Sequence of chain 1.B:
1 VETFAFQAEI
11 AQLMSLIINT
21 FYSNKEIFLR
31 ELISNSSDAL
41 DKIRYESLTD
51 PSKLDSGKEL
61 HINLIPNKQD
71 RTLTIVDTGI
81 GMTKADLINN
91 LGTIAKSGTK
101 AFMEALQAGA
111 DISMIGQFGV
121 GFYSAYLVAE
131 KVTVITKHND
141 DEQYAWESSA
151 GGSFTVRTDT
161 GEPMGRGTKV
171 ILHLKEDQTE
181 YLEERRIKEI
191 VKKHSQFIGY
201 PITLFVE

Binding-site contacts:
Ligand atom O18 contacts residue VAL120 of chain 1.B at 3.4 Å.
Ligand atom N4 contacts residue ALA39 of chain 1.B at 3.4 Å.
Ligand atom C24 contacts residue ASP38 of chain 1.B at 3.6 Å.
Ligand atom O18 contacts residue PHE122 of chain 1.B at 3.5 Å.
Ligand atom C25 contacts residue ASP38 of chain 1.B at 3.9 Å.
Ligand atom O12 contacts residue ALA39 of chain 1.B at 3.3 Å.
Ligand atom C9 contacts residue ILE80 of chain 1.B at 3.8 Å (hydrophobic).
Ligand atom O19 contacts residue GLY121 of chain 1.B at 3.1 Å (h-bond).
Ligand atom O18 contacts residue GLY119 of chain 1.B at 3.4 Å (h-bond).
Ligand atom C16 contacts residue GLY119 of chain 1.B at 3.4 Å.
Ligand atom C17 contacts residue GLY119 of chain 1.B at 3.1 Å.
Ligand atom C9 contacts residue GLY81 of chain 1.B at 3.5 Å.
Ligand atom N10 contacts residue GLY81 of chain 1.B at 3.7 Å.
Ligand atom C17 contacts residue VAL120 of chain 1.B at 3.6 Å (hydrophobic).
Ligand atom O19 contacts residue PHE122 of chain 1.B at 2.8 Å (h-bond).
Ligand atom O12 contacts residue LYS42 of chain 1.B at 3.5 Å.
Ligand atom C15 contacts residue GLY119 of chain 1.B at 3.7 Å.
Ligand atom C20 contacts residue ASN35 of chain 1.B at 3.9 Å.
Ligand atom O19 contacts residue GLY119 of chain 1.B at 3.4 Å (h-bond).
Ligand atom C6 contacts residue MET82 of chain 1.B at 3.6 Å (hydrophobic).
Ligand atom O12 contacts residue ILE80 of chain 1.B at 3.2 Å.
Ligand atom O18 contacts residue TYR123 of chain 1.B at 3.7 Å.
Ligand atom O19 contacts residue VAL120 of chain 1.B at 3.3 Å.
Ligand atom C14 contacts residue ASN90 of chain 1.B at 3.2 Å.
Ligand atom N8 contacts residue SER36 of chain 1.B at 3.8 Å.
Ligand atom C14 contacts residue GLY119 of chain 1.B at 3.5 Å.
Ligand atom C1 contacts residue MET82 of chain 1.B at 3.7 Å (hydrophobic).
Ligand atom C17 contacts residue PHE122 of chain 1.B at 3.5 Å (hydrophobic).
Ligand atom C9 contacts residue ALA39 of chain 1.B at 3.8 Å (hydrophobic).
Ligand atom N4 contacts residue THR168 of chain 1.B at 3.6 Å (h-bond).
Ligand atom O13 contacts residue LYS42 of chain 1.B at 3.2 Å (salt-bridge).
Ligand atom C23 contacts residue ASN35 of chain 1.B at 3.6 Å.
Ligand atom O19 contacts residue ASN35 of chain 1.B at 3.4 Å (h-bond).
Ligand atom C25 contacts residue ALA39 of chain 1.B at 3.7 Å (hydrophobic).
Ligand atom N10 contacts residue ILE80 of chain 1.B at 3.8 Å.
Ligand atom N8 contacts residue ASP77 of chain 1.B at 2.9 Å (salt-bridge).
Ligand atom C15 contacts residue ASN90 of chain 1.B at 3.4 Å.
Ligand atom C25 contacts residue ASN35 of chain 1.B at 3.6 Å.
Ligand atom N8 contacts residue THR168 of chain 1.B at 3.8 Å.
Ligand atom C24 contacts residue ASN35 of chain 1.B at 3.3 Å.

A protein and the small-molecule ligand that binds it are described below.
Small molecule (SMILES): Cc1cc(CNS(=O)(=O)c2cccc(N/C=C3\CCOC3=O)c2)nc(N)n1